A small-molecule ligand and the protein it binds are described below.
Small molecule (SMILES): CC(C)OP(=O)(O)O

Binding-site contacts:
Ligand atom C1 contacts residue SER177 of chain 1.A at 4.5 Å.
Ligand atom O3P contacts residue ASP176 of chain 1.A at 3.5 Å (salt-bridge).
Ligand atom O3P contacts residue GLN174 of chain 1.A at 3.7 Å.
Ligand atom O1P contacts residue HIS40 of chain 1.A at 4.4 Å.
Ligand atom C2 contacts residue GLN174 of chain 1.A at 4.2 Å.
Ligand atom C3 contacts residue SER172 of chain 1.A at 3.9 Å.
Ligand atom C3 contacts residue SER177 of chain 1.A at 3.6 Å.
Ligand atom P contacts residue GLY175 of chain 1.A at 4.1 Å.
Ligand atom O3P contacts residue CYS173 of chain 1.A at 3.8 Å.
Ligand atom C3 contacts residue SER192 of chain 1.A at 3.8 Å.
Ligand atom P contacts residue GLN174 of chain 1.A at 4.4 Å.
Ligand atom P contacts residue HIS40 of chain 1.A at 3.8 Å.
Ligand atom O1P contacts residue GLN174 of chain 1.A at 4.3 Å.
Ligand atom C3 contacts residue GLY194 of chain 1.A at 4.4 Å.
Ligand atom O3P contacts residue GLY175 of chain 1.A at 2.8 Å (h-bond).
Ligand atom C3 contacts residue CYS173 of chain 1.A at 4.4 Å (hydrophobic).
Ligand atom C1 contacts residue GLN174 of chain 1.A at 3.4 Å.
Ligand atom O2P contacts residue GLN174 of chain 1.A at 4.0 Å.
Ligand atom O3P contacts residue SER177 of chain 1.A at 2.5 Å (h-bond).
Ligand atom O1P contacts residue SER192 of chain 1.A at 4.2 Å.
Ligand atom C2 contacts residue CYS173 of chain 1.A at 3.4 Å (hydrophobic).
Ligand atom O1P contacts residue SER177 of chain 1.A at 2.4 Å (h-bond).
Ligand atom P contacts residue SER177 of chain 1.A at 1.6 Å.
Ligand atom C3 contacts residue TRP193 of chain 1.A at 3.8 Å (hydrophobic).
Ligand atom C3 contacts residue VAL191 of chain 1.A at 3.5 Å (hydrophobic).
Ligand atom C2 contacts residue VAL191 of chain 1.A at 4.3 Å (hydrophobic).
Ligand atom O1P contacts residue CYS173 of chain 1.A at 4.3 Å.
Ligand atom C2 contacts residue SER177 of chain 1.A at 3.1 Å.
Ligand atom O2P contacts residue SER177 of chain 1.A at 2.5 Å (h-bond).
Ligand atom O2P contacts residue HIS40 of chain 1.A at 3.0 Å (h-bond).
Ligand atom C1 contacts residue CYS173 of chain 1.A at 3.3 Å (hydrophobic).

Sequence of chain 1.A:
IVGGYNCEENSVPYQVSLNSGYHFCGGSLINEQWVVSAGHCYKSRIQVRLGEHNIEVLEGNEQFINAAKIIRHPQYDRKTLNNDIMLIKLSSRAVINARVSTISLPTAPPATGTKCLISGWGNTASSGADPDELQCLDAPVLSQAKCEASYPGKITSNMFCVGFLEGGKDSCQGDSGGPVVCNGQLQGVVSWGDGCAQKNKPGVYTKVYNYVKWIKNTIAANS